Binding-site contacts:
Ligand atom N2 contacts residue ASN49 of chain 3.B at 3.2 Å (h-bond).
Ligand atom C3 contacts residue ASN49 of chain 3.B at 3.9 Å.
Ligand atom C2 contacts residue ASN49 of chain 3.B at 2.5 Å.
Ligand atom O7 contacts residue ASP47 of chain 3.B at 3.9 Å.
Ligand atom O7 contacts residue ASN49 of chain 3.B at 3.6 Å.
Ligand atom C7 contacts residue ARG48 of chain 3.B at 4.4 Å.
Ligand atom C1 contacts residue ASN49 of chain 3.B at 1.4 Å.
Ligand atom C8 contacts residue ARG48 of chain 3.B at 3.6 Å.
Ligand atom C4 contacts residue ASN49 of chain 3.B at 4.2 Å.
Ligand atom C7 contacts residue ASN49 of chain 3.B at 3.6 Å.
Ligand atom C5 contacts residue ASN49 of chain 3.B at 3.6 Å.
Ligand atom O5 contacts residue ASN49 of chain 3.B at 2.3 Å (h-bond).

A protein and the small-molecule ligand that binds it are described below.
Small molecule (SMILES): CC(=O)N[C@H]1[C@H](O[C@H]2[C@H](O)[C@@H](NC(C)=O)CO[C@@H]2CO)O[C@H](CO)[C@@H](O)[C@@H]1O

Sequence of chain 3.B:
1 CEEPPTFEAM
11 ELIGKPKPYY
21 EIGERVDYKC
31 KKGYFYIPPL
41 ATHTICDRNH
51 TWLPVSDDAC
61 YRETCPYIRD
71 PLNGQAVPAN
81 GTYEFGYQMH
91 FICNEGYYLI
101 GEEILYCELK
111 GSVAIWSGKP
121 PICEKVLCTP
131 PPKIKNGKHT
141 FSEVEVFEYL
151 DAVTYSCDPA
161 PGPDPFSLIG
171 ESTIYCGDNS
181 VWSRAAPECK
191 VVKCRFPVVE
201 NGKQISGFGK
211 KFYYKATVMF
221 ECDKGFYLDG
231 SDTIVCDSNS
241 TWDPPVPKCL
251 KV